Sequence of chain 2.D:
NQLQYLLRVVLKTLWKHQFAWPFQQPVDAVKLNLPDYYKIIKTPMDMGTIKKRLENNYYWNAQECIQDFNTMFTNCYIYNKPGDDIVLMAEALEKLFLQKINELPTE

Sequence of chain 1.B:
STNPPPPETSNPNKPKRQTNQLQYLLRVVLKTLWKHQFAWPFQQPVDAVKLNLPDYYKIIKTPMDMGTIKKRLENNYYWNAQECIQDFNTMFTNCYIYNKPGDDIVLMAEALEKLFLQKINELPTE

Binding-site contacts:
Ligand atom N contacts residue ASP61 of chain 1.B at 3.6 Å (salt-bridge).
Ligand atom CD1 contacts residue ASP110 of chain 2.D at 3.6 Å.
Ligand atom CD1 contacts residue TYR104 of chain 1.B at 3.2 Å (hydrophobic).
Ligand atom CG contacts residue ASN105 of chain 1.B at 3.3 Å.
Ligand atom O contacts residue TRP46 of chain 2.D at 3.1 Å (h-bond).
Ligand atom CZ2 contacts residue ILE103 of chain 1.B at 3.6 Å (hydrophobic).
Ligand atom CG contacts residue ASP109 of chain 1.B at 3.5 Å.
Ligand atom NE1 contacts residue TYR104 of chain 1.B at 2.8 Å (h-bond).
Ligand atom O contacts residue LEU59 of chain 1.B at 3.4 Å.
Ligand atom CA contacts residue LEU59 of chain 1.B at 3.7 Å (hydrophobic).
Ligand atom CD contacts residue LEU57 of chain 2.D at 3.7 Å (hydrophobic).
Ligand atom OE1 contacts residue ASP110 of chain 1.B at 3.5 Å (salt-bridge).
Ligand atom O contacts residue TYR104 of chain 1.B at 2.7 Å (h-bond).
Ligand atom NZ contacts residue ASN105 of chain 1.B at 2.5 Å (h-bond).
Ligand atom NZ contacts residue ASP110 of chain 2.D at 3.7 Å.
Ligand atom CD contacts residue ASN105 of chain 1.B at 3.3 Å.
Ligand atom CE contacts residue ASP110 of chain 2.D at 3.4 Å.
Ligand atom N contacts residue ASN105 of chain 1.B at 3.5 Å (h-bond).
Ligand atom NZ contacts residue TYR102 of chain 1.B at 2.9 Å (h-bond).
Ligand atom O contacts residue LEU59 of chain 1.B at 3.5 Å.
Ligand atom CG contacts residue PRO47 of chain 2.D at 3.6 Å (hydrophobic).
Ligand atom NZ contacts residue ILE103 of chain 1.B at 2.8 Å (h-bond).
Ligand atom CE contacts residue ILE103 of chain 1.B at 3.3 Å (hydrophobic).
Ligand atom CH3 contacts residue VAL52 of chain 1.B at 3.7 Å (hydrophobic).
Ligand atom O contacts residue LYS106 of chain 1.B at 3.2 Å.
Ligand atom OH contacts residue ASN105 of chain 1.B at 3.4 Å (h-bond).
Ligand atom CG2 contacts residue LYS106 of chain 1.B at 3.7 Å.
Ligand atom CG contacts residue LEU59 of chain 1.B at 3.7 Å (hydrophobic).
Ligand atom CH3 contacts residue VAL52 of chain 2.D at 3.8 Å (hydrophobic).
Ligand atom CG contacts residue LEU59 of chain 1.B at 3.6 Å (hydrophobic).
Ligand atom CH3 contacts residue PHE48 of chain 1.B at 3.6 Å (hydrophobic).
Ligand atom CD contacts residue ILE103 of chain 1.B at 3.4 Å (hydrophobic).
Ligand atom OH contacts residue CYS101 of chain 1.B at 3.8 Å.
Ligand atom CB contacts residue ASP61 of chain 1.B at 3.7 Å.
Ligand atom CB contacts residue ASP109 of chain 1.B at 3.4 Å.
Ligand atom CG2 contacts residue TYR104 of chain 1.B at 3.6 Å (hydrophobic).
Ligand atom CD contacts residue LEU59 of chain 1.B at 3.7 Å (hydrophobic).
Ligand atom CD contacts residue TYR104 of chain 1.B at 3.7 Å (hydrophobic).
Ligand atom CE contacts residue ASN105 of chain 1.B at 3.3 Å.
Ligand atom CE3 contacts residue ILE65 of chain 1.B at 3.7 Å (hydrophobic).

A protein and the small-molecule ligand that binds it are described below.
Small molecule (SMILES): CC[C@H](C)[C@@H]1NC(=O)[C@H]([C@@H](C)O)NC(=O)[C@H](CCCCN)NC(=O)[C@H](CC2=c3ccccc3=NC2)NC(=O)CSC[C@@H](C(N)=O)NC(=O)[C@H](CCC(N)=O)NC(=O)[C@H](CCCCNC(C)=O)NC(=O)[C@H]([C@@H](C)O)NC(=O)[C@H](CCCN=C(N)N)NC(=O)[C@H](CC2=c3ccccc3=NC2)NC(=O)[C@H]([C@@H](C)O)NC(=O)[C@H](C)NC(=O)CNC(=O)[C@H](CCCCNC(C)=O)NC1=O